The small molecule below binds the protein below.
Small molecule (SMILES): CCOc1cc2ncnc(Nc3cccc(-c4csc(CO)n4)c3)c2cc1OCC

Sequence of chain 1.A:
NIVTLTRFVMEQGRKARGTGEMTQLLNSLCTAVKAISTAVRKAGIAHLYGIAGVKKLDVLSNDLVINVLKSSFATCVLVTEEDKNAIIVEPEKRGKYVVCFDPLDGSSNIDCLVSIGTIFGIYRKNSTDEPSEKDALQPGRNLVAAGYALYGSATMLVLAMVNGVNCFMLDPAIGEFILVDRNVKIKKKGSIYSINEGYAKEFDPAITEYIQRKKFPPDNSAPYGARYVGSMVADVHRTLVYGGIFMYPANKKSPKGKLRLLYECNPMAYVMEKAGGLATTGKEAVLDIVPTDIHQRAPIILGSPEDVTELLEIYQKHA

Binding-site contacts:
Ligand atom C13 contacts residue LEU56 of chain 1.A at 3.7 Å (hydrophobic).
Ligand atom N3 contacts residue PFE1 of chain 2.J at 3.4 Å.
Ligand atom C48 contacts residue HIS55 of chain 1.A at 3.6 Å.
Ligand atom C18 contacts residue PFE1 of chain 2.J at 3.6 Å.
Ligand atom C21 contacts residue ILE53 of chain 1.A at 3.7 Å (hydrophobic).
Ligand atom C40 contacts residue HIS55 of chain 1.A at 3.6 Å.
Ligand atom C26 contacts residue LYS72 of chain 1.A at 3.7 Å.
Ligand atom C19 contacts residue LYS71 of chain 1.A at 3.0 Å.
Ligand atom C7 contacts residue PFE1 of chain 2.J at 3.6 Å.
Ligand atom C37 contacts residue PFE1 of chain 2.J at 3.7 Å.
Ligand atom C26 contacts residue LEU73 of chain 1.A at 3.4 Å (hydrophobic).
Ligand atom C6 contacts residue PFE1 of chain 2.J at 3.5 Å.
Ligand atom C9 contacts residue PFE1 of chain 2.J at 3.5 Å.
Ligand atom C21 contacts residue ALA51 of chain 1.A at 3.5 Å (hydrophobic).
Ligand atom S45 contacts residue LEU76 of chain 2.B at 3.4 Å.
Ligand atom C16 contacts residue PFE1 of chain 2.J at 3.6 Å.
Ligand atom N2 contacts residue PFE1 of chain 2.J at 3.6 Å.
Ligand atom C35 contacts residue PFE1 of chain 2.J at 3.4 Å.
Ligand atom C43 contacts residue HIS55 of chain 1.A at 3.6 Å.
Ligand atom O51 contacts residue PFE1 of chain 2.J at 3.6 Å.
Ligand atom C8 contacts residue PFE1 of chain 2.J at 3.6 Å.
Ligand atom C33 contacts residue PFE1 of chain 2.J at 3.6 Å.
Ligand atom C4 contacts residue PFE1 of chain 2.J at 3.4 Å.
Ligand atom C34 contacts residue PFE1 of chain 2.J at 3.8 Å.
Ligand atom S45 contacts residue PFE1 of chain 2.J at 3.4 Å.
Ligand atom C36 contacts residue PFE1 of chain 2.J at 3.5 Å.
Ligand atom N44 contacts residue HIS55 of chain 1.A at 3.5 Å.
Ligand atom N44 contacts residue PFE1 of chain 2.J at 3.7 Å.
Ligand atom C18 contacts residue VAL70 of chain 1.A at 3.8 Å (hydrophobic).
Ligand atom C21 contacts residue LYS50 of chain 1.A at 3.5 Å.
Ligand atom C26 contacts residue LYS71 of chain 1.A at 3.2 Å.
Ligand atom O15 contacts residue PFE1 of chain 2.J at 3.6 Å (h-bond).
Ligand atom C43 contacts residue PFE1 of chain 2.J at 3.6 Å.
Ligand atom C13 contacts residue PFE1 of chain 2.J at 3.4 Å.
Ligand atom C47 contacts residue ALA51 of chain 2.B at 3.6 Å (hydrophobic).
Ligand atom C36 contacts residue HIS55 of chain 1.A at 3.5 Å.
Ligand atom C40 contacts residue PFE1 of chain 2.J at 3.5 Å.
Ligand atom O51 contacts residue ALA51 of chain 2.B at 2.5 Å (h-bond).
Ligand atom C35 contacts residue HIS55 of chain 1.A at 3.7 Å.
Ligand atom C33 contacts residue HIS55 of chain 1.A at 3.7 Å.

Sequence of chain 2.B:
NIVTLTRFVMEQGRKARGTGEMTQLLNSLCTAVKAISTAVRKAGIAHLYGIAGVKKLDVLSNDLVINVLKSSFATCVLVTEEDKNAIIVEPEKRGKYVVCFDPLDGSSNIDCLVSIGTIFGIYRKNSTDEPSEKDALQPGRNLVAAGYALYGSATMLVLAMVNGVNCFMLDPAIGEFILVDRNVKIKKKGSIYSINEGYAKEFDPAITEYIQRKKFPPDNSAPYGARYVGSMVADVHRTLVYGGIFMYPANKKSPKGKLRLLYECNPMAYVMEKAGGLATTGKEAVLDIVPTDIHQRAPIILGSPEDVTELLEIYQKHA